Binding-site contacts:
Ligand atom C5 contacts residue VAL449 of chain 1.A at 3.6 Å (hydrophobic).
Ligand atom O6 contacts residue GLY383 of chain 1.A at 4.0 Å.
Ligand atom C5 contacts residue ASN267 of chain 1.A at 3.6 Å.
Ligand atom C3 contacts residue ASN267 of chain 1.A at 3.6 Å.
Ligand atom C6 contacts residue SER214 of chain 1.A at 3.9 Å.
Ligand atom C7 contacts residue ASN381 of chain 1.A at 4.4 Å.
Ligand atom C1 contacts residue ASN267 of chain 1.A at 1.4 Å.
Ligand atom C8 contacts residue ASN381 of chain 1.A at 4.0 Å.
Ligand atom O5 contacts residue ASN267 of chain 1.A at 2.4 Å (h-bond).
Ligand atom C2 contacts residue ASN267 of chain 1.A at 2.3 Å.
Ligand atom O7 contacts residue ARG447 of chain 1.A at 4.4 Å.
Ligand atom C4 contacts residue VAL449 of chain 1.A at 4.1 Å (hydrophobic).
Ligand atom C7 contacts residue ASN267 of chain 1.A at 3.7 Å.
Ligand atom N2 contacts residue SER450 of chain 1.A at 3.7 Å.
Ligand atom O7 contacts residue VAL449 of chain 1.A at 3.7 Å.
Ligand atom O7 contacts residue PRO217 of chain 1.A at 3.9 Å.
Ligand atom O7 contacts residue ASN381 of chain 1.A at 4.1 Å.
Ligand atom C5 contacts residue NAG1 of chain 1.I at 3.8 Å.
Ligand atom O5 contacts residue VAL449 of chain 1.A at 4.3 Å.
Ligand atom C4 contacts residue ASN267 of chain 1.A at 4.2 Å.
Ligand atom C8 contacts residue LEU266 of chain 1.A at 3.8 Å (hydrophobic).
Ligand atom C7 contacts residue VAL449 of chain 1.A at 4.3 Å (hydrophobic).
Ligand atom C1 contacts residue NAG1 of chain 1.I at 4.3 Å.
Ligand atom C6 contacts residue NAG1 of chain 1.I at 3.8 Å.
Ligand atom O5 contacts residue NAG1 of chain 1.I at 3.7 Å.
Ligand atom C2 contacts residue SER450 of chain 1.A at 4.2 Å.
Ligand atom C1 contacts residue VAL449 of chain 1.A at 4.2 Å (hydrophobic).
Ligand atom O3 contacts residue CYS382 of chain 1.A at 3.5 Å (h-bond).
Ligand atom O7 contacts residue ASN267 of chain 1.A at 4.2 Å.
Ligand atom O6 contacts residue SER214 of chain 1.A at 3.8 Å.
Ligand atom C3 contacts residue VAL449 of chain 1.A at 3.9 Å (hydrophobic).
Ligand atom C8 contacts residue VAL259 of chain 1.A at 4.2 Å (hydrophobic).
Ligand atom C1 contacts residue SER450 of chain 1.A at 3.9 Å.
Ligand atom C6 contacts residue VAL449 of chain 1.A at 4.5 Å (hydrophobic).
Ligand atom N2 contacts residue ASN267 of chain 1.A at 2.8 Å (h-bond).
Ligand atom O4 contacts residue VAL449 of chain 1.A at 4.0 Å.
Ligand atom C8 contacts residue VAL449 of chain 1.A at 4.1 Å (hydrophobic).
Ligand atom C3 contacts residue SER450 of chain 1.A at 4.4 Å.

The protein below binds the small molecule below.
Small molecule (SMILES): CC(=O)N[C@H]1[C@H](O[C@H]2[C@H](O)[C@@H](NC(C)=O)CO[C@@H]2CO)O[C@H](CO)[C@@H](O[C@@H]2O[C@H](CO)[C@@H](O)[C@H](O[C@H]3O[C@H](CO)[C@@H](O)[C@H](O)[C@@H]3O)[C@@H]2O)[C@@H]1O

Sequence of chain 1.A:
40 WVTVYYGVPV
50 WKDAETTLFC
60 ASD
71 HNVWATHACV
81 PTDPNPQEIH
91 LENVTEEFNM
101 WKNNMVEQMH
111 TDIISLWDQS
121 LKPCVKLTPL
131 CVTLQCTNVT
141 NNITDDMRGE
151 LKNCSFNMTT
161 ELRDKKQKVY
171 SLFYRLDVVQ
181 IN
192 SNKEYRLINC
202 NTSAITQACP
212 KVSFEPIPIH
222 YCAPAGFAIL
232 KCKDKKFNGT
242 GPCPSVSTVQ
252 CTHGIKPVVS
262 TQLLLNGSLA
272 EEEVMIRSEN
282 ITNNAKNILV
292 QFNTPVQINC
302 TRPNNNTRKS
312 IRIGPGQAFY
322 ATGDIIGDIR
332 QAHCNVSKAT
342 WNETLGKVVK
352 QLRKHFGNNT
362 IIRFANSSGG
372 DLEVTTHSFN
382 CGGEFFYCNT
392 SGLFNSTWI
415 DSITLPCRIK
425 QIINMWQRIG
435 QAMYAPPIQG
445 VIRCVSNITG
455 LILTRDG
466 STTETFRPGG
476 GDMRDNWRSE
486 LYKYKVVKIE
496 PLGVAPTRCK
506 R